Sequence of chain 3.A:
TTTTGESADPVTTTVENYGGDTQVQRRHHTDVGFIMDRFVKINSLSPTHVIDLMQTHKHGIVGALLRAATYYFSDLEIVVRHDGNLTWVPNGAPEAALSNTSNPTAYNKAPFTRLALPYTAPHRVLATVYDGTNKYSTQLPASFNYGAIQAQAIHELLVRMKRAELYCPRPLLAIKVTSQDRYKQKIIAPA

Sequence of chain 4.C:
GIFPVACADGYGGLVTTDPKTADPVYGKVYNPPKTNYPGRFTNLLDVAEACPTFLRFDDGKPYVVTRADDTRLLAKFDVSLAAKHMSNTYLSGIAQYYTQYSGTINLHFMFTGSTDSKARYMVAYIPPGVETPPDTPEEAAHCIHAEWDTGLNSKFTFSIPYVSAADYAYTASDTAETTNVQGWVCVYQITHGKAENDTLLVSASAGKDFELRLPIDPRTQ

Sequence of chain 3.B:
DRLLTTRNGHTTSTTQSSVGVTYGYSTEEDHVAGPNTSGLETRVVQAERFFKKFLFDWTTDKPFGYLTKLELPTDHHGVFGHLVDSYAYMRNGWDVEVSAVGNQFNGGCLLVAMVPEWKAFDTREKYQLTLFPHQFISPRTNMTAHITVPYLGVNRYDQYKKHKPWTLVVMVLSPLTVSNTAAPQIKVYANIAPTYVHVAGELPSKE

Binding-site contacts:
Ligand atom O5S contacts residue ASN88 of chain 4.C at 3.0 Å (h-bond).
Ligand atom O6 contacts residue ARG135 of chain 3.B at 3.6 Å.
Ligand atom O6S contacts residue ARG135 of chain 3.B at 3.7 Å.
Ligand atom O4 contacts residue THR195 of chain 3.A at 3.7 Å.
Ligand atom C3 contacts residue LYS193 of chain 3.A at 3.6 Å.
Ligand atom O2S contacts residue ASP58 of chain 4.C at 2.3 Å (salt-bridge).
Ligand atom S2 contacts residue ARG56 of chain 4.C at 3.4 Å (salt-bridge).
Ligand atom O2S contacts residue ASP59 of chain 4.C at 3.2 Å.
Ligand atom O5 contacts residue LYS193 of chain 3.A at 3.6 Å.
Ligand atom O5S contacts residue ARG135 of chain 3.B at 3.6 Å.
Ligand atom N2 contacts residue ARG56 of chain 4.C at 3.9 Å.
Ligand atom O1 contacts residue ASP133 of chain 3.B at 4.1 Å.
Ligand atom S1 contacts residue ASP58 of chain 4.C at 3.7 Å.
Ligand atom O3 contacts residue ARG56 of chain 4.C at 3.9 Å.
Ligand atom C3 contacts residue ARG56 of chain 4.C at 3.9 Å.
Ligand atom S2 contacts residue ASN88 of chain 4.C at 4.0 Å.
Ligand atom O4S contacts residue ARG56 of chain 4.C at 2.5 Å (salt-bridge).
Ligand atom C2 contacts residue LYS193 of chain 3.A at 3.6 Å.
Ligand atom O2S contacts residue ARG56 of chain 4.C at 4.1 Å.
Ligand atom S1 contacts residue ASP59 of chain 4.C at 3.7 Å.
Ligand atom O6S contacts residue ASN88 of chain 4.C at 3.9 Å.
Ligand atom O6B contacts residue LYS193 of chain 3.A at 4.1 Å.
Ligand atom C5 contacts residue THR134 of chain 3.B at 3.9 Å.
Ligand atom O3S contacts residue LYS193 of chain 3.A at 3.1 Å (salt-bridge).
Ligand atom O6S contacts residue ARG56 of chain 4.C at 3.7 Å.
Ligand atom S2 contacts residue ARG135 of chain 3.B at 4.0 Å.
Ligand atom C4 contacts residue LYS193 of chain 3.A at 3.4 Å.
Ligand atom C1 contacts residue ASP133 of chain 3.B at 4.0 Å.
Ligand atom O6 contacts residue LYS193 of chain 3.A at 3.5 Å.
Ligand atom O6S contacts residue LYS193 of chain 3.A at 3.4 Å.
Ligand atom O5 contacts residue ARG135 of chain 3.B at 3.2 Å.
Ligand atom O3 contacts residue LYS193 of chain 3.A at 2.8 Å (salt-bridge).
Ligand atom C6 contacts residue THR134 of chain 3.B at 3.5 Å.
Ligand atom O3 contacts residue ASP59 of chain 4.C at 4.0 Å.
Ligand atom O3S contacts residue THR134 of chain 3.B at 3.3 Å (h-bond).
Ligand atom O5S contacts residue ARG56 of chain 4.C at 3.6 Å (salt-bridge).
Ligand atom O1S contacts residue ASP59 of chain 4.C at 3.0 Å.
Ligand atom C6 contacts residue ARG135 of chain 3.B at 3.8 Å.
Ligand atom O1S contacts residue ASP58 of chain 4.C at 4.1 Å.
Ligand atom C5 contacts residue ARG135 of chain 3.B at 4.1 Å.

A protein and the small-molecule ligand that binds it are described below.
Small molecule (SMILES): O=C(O)[C@@H]1O[C@@H](O[C@H]2[C@H](O)[C@@H](NS(=O)(=O)O)[C@@H](O)O[C@@H]2COS(=O)(=O)O)[C@H](OS(=O)(=O)O)[C@@H](O)[C@@H]1O[C@H]1O[C@H](COS(=O)(=O)O)[C@@H](O)[C@H](O)[C@H]1NS(=O)(=O)O